Sequence of chain 1.C:
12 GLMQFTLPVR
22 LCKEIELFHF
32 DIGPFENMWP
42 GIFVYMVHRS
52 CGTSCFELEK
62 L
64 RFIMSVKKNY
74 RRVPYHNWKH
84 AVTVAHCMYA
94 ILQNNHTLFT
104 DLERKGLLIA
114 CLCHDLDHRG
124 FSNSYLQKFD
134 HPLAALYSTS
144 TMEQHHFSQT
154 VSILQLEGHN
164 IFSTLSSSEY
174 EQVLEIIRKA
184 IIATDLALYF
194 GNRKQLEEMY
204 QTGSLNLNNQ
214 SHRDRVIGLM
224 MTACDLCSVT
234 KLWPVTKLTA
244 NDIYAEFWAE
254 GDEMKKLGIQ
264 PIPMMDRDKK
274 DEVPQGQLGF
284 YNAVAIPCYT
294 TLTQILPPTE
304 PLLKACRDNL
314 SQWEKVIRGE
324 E

A protein and the small-molecule ligand that binds it are described below.
Small molecule (SMILES): Cc1ncc(C)n2nc(CNc3nc(-c4ccccc4)nn3C)nc12

Binding-site contacts:
Ligand atom N20 contacts residue PHE250 of chain 1.C at 3.8 Å.
Ligand atom C9 contacts residue TYR247 of chain 1.C at 3.6 Å (hydrophobic).
Ligand atom C3 contacts residue GLY279 of chain 1.C at 3.3 Å.
Ligand atom C15 contacts residue LEU229 of chain 1.C at 3.7 Å (hydrophobic).
Ligand atom C6 contacts residue GLY279 of chain 1.C at 3.5 Å.
Ligand atom N8 contacts residue GLY279 of chain 1.C at 3.6 Å.
Ligand atom C21 contacts residue PHE250 of chain 1.C at 3.8 Å (hydrophobic).
Ligand atom N19 contacts residue PHE283 of chain 1.C at 3.5 Å.
Ligand atom C7 contacts residue GLY279 of chain 1.C at 3.6 Å.
Ligand atom N4 contacts residue TYR247 of chain 1.C at 2.4 Å (h-bond).
Ligand atom C16 contacts residue PHE283 of chain 1.C at 3.6 Å (hydrophobic).
Ligand atom C23 contacts residue GLN280 of chain 1.C at 3.5 Å.
Ligand atom N22 contacts residue PHE283 of chain 1.C at 3.7 Å.
Ligand atom N8 contacts residue PHE283 of chain 1.C at 3.4 Å.
Ligand atom C25 contacts residue MET267 of chain 1.C at 3.4 Å (hydrophobic).
Ligand atom C23 contacts residue ILE246 of chain 1.C at 3.8 Å (hydrophobic).
Ligand atom C12 contacts residue PRO266 of chain 1.C at 3.7 Å (hydrophobic).
Ligand atom C10 contacts residue GLU275 of chain 1.C at 3.6 Å.
Ligand atom N8 contacts residue GLN280 of chain 1.C at 3.7 Å.
Ligand atom C15 contacts residue PHE283 of chain 1.C at 3.7 Å (hydrophobic).
Ligand atom C11 contacts residue LYS272 of chain 1.C at 3.6 Å.
Ligand atom C5 contacts residue TYR247 of chain 1.C at 3.4 Å (hydrophobic).
Ligand atom C11 contacts residue PRO266 of chain 1.C at 3.6 Å (hydrophobic).
Ligand atom N14 contacts residue ILE246 of chain 1.C at 3.7 Å.
Ligand atom C17 contacts residue ILE246 of chain 1.C at 3.8 Å (hydrophobic).
Ligand atom N4 contacts residue GLY279 of chain 1.C at 3.6 Å.
Ligand atom N8 contacts residue TYR247 of chain 1.C at 3.7 Å.
Ligand atom C21 contacts residue PHE283 of chain 1.C at 3.6 Å (hydrophobic).
Ligand atom N20 contacts residue PHE283 of chain 1.C at 3.5 Å.
Ligand atom C18 contacts residue PHE283 of chain 1.C at 3.7 Å (hydrophobic).
Ligand atom N1 contacts residue GLY279 of chain 1.C at 3.1 Å (h-bond).
Ligand atom N22 contacts residue GLN280 of chain 1.C at 2.9 Å (h-bond).
Ligand atom C3 contacts residue TYR247 of chain 1.C at 3.6 Å (hydrophobic).
Ligand atom C7 contacts residue MET267 of chain 1.C at 3.6 Å (hydrophobic).
Ligand atom N2 contacts residue GLY279 of chain 1.C at 3.4 Å.
Ligand atom C11 contacts residue GLU275 of chain 1.C at 3.4 Å.
Ligand atom C3 contacts residue MET267 of chain 1.C at 3.6 Å (hydrophobic).
Ligand atom C17 contacts residue PHE283 of chain 1.C at 3.6 Å (hydrophobic).
Ligand atom C5 contacts residue GLY279 of chain 1.C at 3.2 Å.
Ligand atom C9 contacts residue MET267 of chain 1.C at 3.6 Å (hydrophobic).